This small molecule binds to this protein.
Small molecule (SMILES): Nc1nccc(-c2c(-c3ccc(F)cc3)ncn2C2CCNCC2)n1

Binding-site contacts:
Ligand atom CB1 contacts residue LYS53 of chain 1.A at 3.8 Å.
Ligand atom NC7 contacts residue LEU108 of chain 1.A at 3.6 Å.
Ligand atom CB2 contacts residue LEU104 of chain 1.A at 3.7 Å (hydrophobic).
Ligand atom CA1 contacts residue SER32 of chain 1.A at 3.7 Å.
Ligand atom FB7 contacts residue THR106 of chain 1.A at 3.7 Å.
Ligand atom NC7 contacts residue VAL30 of chain 1.A at 3.8 Å.
Ligand atom FB7 contacts residue LEU104 of chain 1.A at 3.2 Å.
Ligand atom ND1 contacts residue LEU167 of chain 1.A at 3.6 Å.
Ligand atom CD4 contacts residue VAL38 of chain 1.A at 3.6 Å (hydrophobic).
Ligand atom CD2 contacts residue LEU167 of chain 1.A at 3.4 Å (hydrophobic).
Ligand atom CB2 contacts residue LYS53 of chain 1.A at 3.8 Å.
Ligand atom CC6 contacts residue THR106 of chain 1.A at 3.7 Å.
Ligand atom FB7 contacts residue LEU86 of chain 1.A at 3.6 Å.
Ligand atom CB2 contacts residue THR106 of chain 1.A at 3.4 Å.
Ligand atom NC5 contacts residue ALA51 of chain 1.A at 3.4 Å.
Ligand atom CC6 contacts residue ALA51 of chain 1.A at 3.5 Å (hydrophobic).
Ligand atom CD2 contacts residue GLY33 of chain 1.A at 3.5 Å.
Ligand atom CA2 contacts residue VAL30 of chain 1.A at 3.4 Å (hydrophobic).
Ligand atom CC6 contacts residue MET109 of chain 1.A at 3.7 Å (hydrophobic).
Ligand atom ND3 contacts residue VAL38 of chain 1.A at 3.6 Å.
Ligand atom FB7 contacts residue VAL105 of chain 1.A at 3.3 Å.
Ligand atom NC3 contacts residue VAL38 of chain 1.A at 3.8 Å.
Ligand atom CC1 contacts residue THR106 of chain 1.A at 3.7 Å.
Ligand atom CB1 contacts residue THR106 of chain 1.A at 3.8 Å.
Ligand atom CB2 contacts residue ALA51 of chain 1.A at 3.5 Å (hydrophobic).
Ligand atom CA1 contacts residue VAL30 of chain 1.A at 3.7 Å (hydrophobic).
Ligand atom CD4 contacts residue LEU167 of chain 1.A at 3.7 Å (hydrophobic).
Ligand atom CD5 contacts residue VAL38 of chain 1.A at 3.9 Å (hydrophobic).
Ligand atom CB3 contacts residue THR106 of chain 1.A at 3.7 Å.
Ligand atom CB3 contacts residue LEU104 of chain 1.A at 3.9 Å (hydrophobic).
Ligand atom NC5 contacts residue MET109 of chain 1.A at 3.0 Å (h-bond).
Ligand atom CC6 contacts residue HIS107 of chain 1.A at 3.5 Å.
Ligand atom NC7 contacts residue MET109 of chain 1.A at 2.8 Å (h-bond).
Ligand atom NC5 contacts residue HIS107 of chain 1.A at 3.9 Å.
Ligand atom CC4 contacts residue MET109 of chain 1.A at 3.2 Å (hydrophobic).
Ligand atom CC1 contacts residue ALA51 of chain 1.A at 3.9 Å (hydrophobic).
Ligand atom CC4 contacts residue ALA51 of chain 1.A at 3.7 Å (hydrophobic).
Ligand atom CD5 contacts residue LEU167 of chain 1.A at 3.8 Å (hydrophobic).
Ligand atom ND3 contacts residue LEU167 of chain 1.A at 3.4 Å.
Ligand atom CD2 contacts residue VAL38 of chain 1.A at 3.8 Å (hydrophobic).

Sequence of chain 1.A:
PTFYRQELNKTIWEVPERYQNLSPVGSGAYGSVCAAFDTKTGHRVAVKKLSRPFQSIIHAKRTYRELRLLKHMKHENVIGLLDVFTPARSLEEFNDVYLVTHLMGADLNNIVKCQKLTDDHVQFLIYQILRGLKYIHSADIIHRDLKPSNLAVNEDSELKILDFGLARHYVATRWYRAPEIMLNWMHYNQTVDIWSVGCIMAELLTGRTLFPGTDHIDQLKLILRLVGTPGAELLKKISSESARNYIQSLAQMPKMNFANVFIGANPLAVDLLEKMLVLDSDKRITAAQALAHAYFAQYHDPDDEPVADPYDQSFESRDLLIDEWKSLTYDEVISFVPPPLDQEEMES